Sequence of chain 2.A:
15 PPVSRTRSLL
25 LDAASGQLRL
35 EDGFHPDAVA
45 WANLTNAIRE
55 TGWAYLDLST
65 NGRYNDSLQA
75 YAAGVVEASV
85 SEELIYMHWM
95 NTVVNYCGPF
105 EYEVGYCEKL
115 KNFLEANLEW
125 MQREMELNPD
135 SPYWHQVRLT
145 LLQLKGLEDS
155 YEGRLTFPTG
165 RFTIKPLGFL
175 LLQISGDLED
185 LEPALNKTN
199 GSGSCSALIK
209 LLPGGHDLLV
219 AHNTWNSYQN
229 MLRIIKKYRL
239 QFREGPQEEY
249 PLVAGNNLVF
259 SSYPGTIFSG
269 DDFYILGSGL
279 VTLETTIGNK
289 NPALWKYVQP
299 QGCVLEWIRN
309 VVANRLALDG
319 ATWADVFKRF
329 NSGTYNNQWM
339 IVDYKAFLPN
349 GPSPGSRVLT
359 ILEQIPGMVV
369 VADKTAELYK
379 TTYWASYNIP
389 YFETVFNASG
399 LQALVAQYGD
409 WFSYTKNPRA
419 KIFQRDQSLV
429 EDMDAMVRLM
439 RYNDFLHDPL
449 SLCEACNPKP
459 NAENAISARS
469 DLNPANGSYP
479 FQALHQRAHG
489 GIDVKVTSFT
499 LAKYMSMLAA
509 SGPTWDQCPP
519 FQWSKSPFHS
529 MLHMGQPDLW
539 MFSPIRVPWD

Binding-site contacts:
Ligand atom C5 contacts residue ASN47 of chain 2.A at 3.6 Å.
Ligand atom C1 contacts residue ASN47 of chain 2.A at 1.4 Å.
Ligand atom C7 contacts residue THR49 of chain 2.A at 4.0 Å.
Ligand atom C8 contacts residue SER18 of chain 2.A at 3.7 Å.
Ligand atom N2 contacts residue ASN47 of chain 2.A at 2.9 Å (h-bond).
Ligand atom C5 contacts residue TRP547 of chain 2.A at 4.0 Å (hydrophobic).
Ligand atom C3 contacts residue TRP547 of chain 2.A at 4.3 Å (hydrophobic).
Ligand atom O4 contacts residue TRP547 of chain 2.A at 4.0 Å.
Ligand atom O5 contacts residue ASN47 of chain 2.A at 2.4 Å (h-bond).
Ligand atom C7 contacts residue ASN47 of chain 2.A at 3.9 Å.
Ligand atom C3 contacts residue ASN47 of chain 2.A at 3.7 Å.
Ligand atom C6 contacts residue ASP61 of chain 2.A at 3.8 Å.
Ligand atom N2 contacts residue SER18 of chain 2.A at 3.4 Å (h-bond).
Ligand atom C2 contacts residue ASN47 of chain 2.A at 2.4 Å.
Ligand atom O7 contacts residue SER18 of chain 2.A at 3.0 Å (h-bond).
Ligand atom C7 contacts residue SER18 of chain 2.A at 3.0 Å.
Ligand atom O7 contacts residue ASN47 of chain 2.A at 4.0 Å.
Ligand atom C4 contacts residue ASN47 of chain 2.A at 4.2 Å.
Ligand atom C4 contacts residue TRP547 of chain 2.A at 4.4 Å (hydrophobic).
Ligand atom C8 contacts residue THR49 of chain 2.A at 3.7 Å.
Ligand atom N2 contacts residue THR49 of chain 2.A at 3.6 Å (h-bond).

This protein binds this small molecule.
Small molecule (SMILES): CC(=O)N[C@@H]1[C@@H](O)[C@H](O)[C@@H](CO)O[C@H]1O